This protein binds this small molecule.
Small molecule (SMILES): C[C@H](CCC(=O)NCCC[N+](C)(C)CC(O)CS(=O)(=O)O)[C@H]1CC[C@H]2[C@@H]3[C@H](O)C[C@@H]4C[C@H](O)CC[C@]4(C)[C@H]3C[C@H](O)[C@]12C

Sequence of chain 1.D:
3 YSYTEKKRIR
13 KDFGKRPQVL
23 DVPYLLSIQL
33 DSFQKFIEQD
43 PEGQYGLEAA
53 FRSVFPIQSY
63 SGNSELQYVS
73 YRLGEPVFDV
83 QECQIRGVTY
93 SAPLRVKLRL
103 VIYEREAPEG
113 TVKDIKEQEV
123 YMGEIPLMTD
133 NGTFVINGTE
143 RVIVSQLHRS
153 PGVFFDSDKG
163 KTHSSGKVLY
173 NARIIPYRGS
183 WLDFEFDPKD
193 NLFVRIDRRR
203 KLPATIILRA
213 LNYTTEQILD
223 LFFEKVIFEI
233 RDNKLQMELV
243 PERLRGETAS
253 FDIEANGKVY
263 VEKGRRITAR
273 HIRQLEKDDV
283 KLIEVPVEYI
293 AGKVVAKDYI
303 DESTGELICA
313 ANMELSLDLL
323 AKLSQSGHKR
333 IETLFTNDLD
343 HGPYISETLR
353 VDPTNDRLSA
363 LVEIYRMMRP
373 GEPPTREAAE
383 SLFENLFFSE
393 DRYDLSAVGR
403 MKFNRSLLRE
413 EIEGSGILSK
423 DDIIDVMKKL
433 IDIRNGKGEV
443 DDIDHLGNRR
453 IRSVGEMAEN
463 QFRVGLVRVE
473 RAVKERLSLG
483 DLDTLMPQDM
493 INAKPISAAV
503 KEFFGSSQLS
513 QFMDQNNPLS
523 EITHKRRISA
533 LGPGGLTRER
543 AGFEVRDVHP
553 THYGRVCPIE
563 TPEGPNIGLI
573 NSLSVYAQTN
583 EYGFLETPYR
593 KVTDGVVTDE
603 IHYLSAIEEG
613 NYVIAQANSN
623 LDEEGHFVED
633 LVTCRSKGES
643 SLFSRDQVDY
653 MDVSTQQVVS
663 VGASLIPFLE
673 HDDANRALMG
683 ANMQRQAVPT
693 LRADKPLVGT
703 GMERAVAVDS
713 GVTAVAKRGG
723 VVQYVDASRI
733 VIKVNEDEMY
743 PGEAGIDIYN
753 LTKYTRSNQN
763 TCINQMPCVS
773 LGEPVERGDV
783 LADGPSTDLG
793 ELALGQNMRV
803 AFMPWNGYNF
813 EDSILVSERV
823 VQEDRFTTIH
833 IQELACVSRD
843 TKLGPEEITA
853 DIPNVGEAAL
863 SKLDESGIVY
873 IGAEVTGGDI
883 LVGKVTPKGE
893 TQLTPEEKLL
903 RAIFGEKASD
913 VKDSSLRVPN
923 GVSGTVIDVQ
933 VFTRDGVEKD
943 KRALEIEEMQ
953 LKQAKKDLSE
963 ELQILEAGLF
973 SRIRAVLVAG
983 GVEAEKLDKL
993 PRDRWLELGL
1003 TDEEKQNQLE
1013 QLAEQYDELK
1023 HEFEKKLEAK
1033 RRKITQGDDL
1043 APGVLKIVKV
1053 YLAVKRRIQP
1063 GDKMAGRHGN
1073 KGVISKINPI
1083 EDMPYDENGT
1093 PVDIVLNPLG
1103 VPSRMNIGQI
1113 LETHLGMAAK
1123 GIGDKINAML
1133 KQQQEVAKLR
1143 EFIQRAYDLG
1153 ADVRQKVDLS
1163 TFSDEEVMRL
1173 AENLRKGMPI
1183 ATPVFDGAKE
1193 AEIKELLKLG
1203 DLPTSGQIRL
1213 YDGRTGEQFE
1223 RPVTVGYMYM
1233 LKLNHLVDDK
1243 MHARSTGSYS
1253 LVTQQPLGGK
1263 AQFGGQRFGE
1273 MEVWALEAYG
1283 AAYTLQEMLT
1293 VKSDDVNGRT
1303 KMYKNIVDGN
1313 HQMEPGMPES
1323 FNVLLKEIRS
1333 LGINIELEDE

Binding-site contacts:
Ligand atom C12 contacts residue ASP135 of chain 1.B at 3.3 Å.
Ligand atom C13 contacts residue ASP135 of chain 1.B at 4.3 Å.
Ligand atom C11 contacts residue TYR726 of chain 1.D at 3.4 Å (hydrophobic).
Ligand atom C7 contacts residue GLN965 of chain 1.D at 4.5 Å.
Ligand atom C1 contacts residue TYR726 of chain 1.D at 4.4 Å (hydrophobic).
Ligand atom C13 contacts residue ARG731 of chain 1.D at 4.2 Å.
Ligand atom C15 contacts residue ARG731 of chain 1.D at 3.6 Å.
Ligand atom C24 contacts residue ALA969 of chain 1.D at 3.7 Å (hydrophobic).
Ligand atom C16 contacts residue ARG731 of chain 1.D at 4.3 Å.
Ligand atom C18 contacts residue ILE966 of chain 1.D at 4.5 Å (hydrophobic).
Ligand atom C24 contacts residue GLN725 of chain 1.D at 3.6 Å.
Ligand atom C9 contacts residue GLN725 of chain 1.D at 4.3 Å.
Ligand atom C22 contacts residue GLN725 of chain 1.D at 4.5 Å.
Ligand atom O3 contacts residue GLN965 of chain 1.D at 3.5 Å (h-bond).
Ligand atom C21 contacts residue GLN725 of chain 1.D at 4.3 Å.
Ligand atom C23 contacts residue GLN725 of chain 1.D at 4.1 Å.
Ligand atom C13 contacts residue GLU72 of chain 1.B at 4.1 Å.
Ligand atom C20 contacts residue GLN725 of chain 1.D at 3.6 Å.
Ligand atom C17 contacts residue ILE966 of chain 1.D at 3.5 Å (hydrophobic).
Ligand atom C7 contacts residue ILE966 of chain 1.D at 4.2 Å (hydrophobic).
Ligand atom C16 contacts residue GLU962 of chain 1.D at 4.1 Å.
Ligand atom C16 contacts residue ILE966 of chain 1.D at 3.2 Å (hydrophobic).
Ligand atom C24 contacts residue SER973 of chain 1.D at 4.1 Å.
Ligand atom C11 contacts residue ARG731 of chain 1.D at 4.3 Å.
Ligand atom C16 contacts residue GLN965 of chain 1.D at 4.5 Å.
Ligand atom O2 contacts residue GLU72 of chain 1.B at 4.1 Å.
Ligand atom C8 contacts residue ALA969 of chain 1.D at 3.2 Å (hydrophobic).
Ligand atom C17 contacts residue GLN965 of chain 1.D at 4.3 Å.
Ligand atom C14 contacts residue ARG731 of chain 1.D at 4.1 Å.
Ligand atom C7 contacts residue ALA969 of chain 1.D at 3.7 Å (hydrophobic).
Ligand atom C10 contacts residue GLN725 of chain 1.D at 3.5 Å.
Ligand atom C1 contacts residue ASP135 of chain 1.B at 3.4 Å.
Ligand atom C8 contacts residue GLN725 of chain 1.D at 4.3 Å.

Sequence of chain 1.B:
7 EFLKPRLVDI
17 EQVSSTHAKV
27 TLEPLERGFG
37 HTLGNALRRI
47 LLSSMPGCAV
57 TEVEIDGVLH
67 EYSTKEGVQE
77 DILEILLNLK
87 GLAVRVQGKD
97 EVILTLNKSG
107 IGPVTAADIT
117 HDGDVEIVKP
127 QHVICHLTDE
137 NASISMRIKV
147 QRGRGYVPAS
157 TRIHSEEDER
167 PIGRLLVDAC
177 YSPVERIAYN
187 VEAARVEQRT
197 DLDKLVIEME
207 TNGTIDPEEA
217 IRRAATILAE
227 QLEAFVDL